The protein below binds the small molecule below.
Small molecule (SMILES): CC(=O)N[C@H]1[C@H](O[C@H]2[C@H](O)[C@@H](NC(C)=O)CO[C@@H]2CO)O[C@H](CO)[C@@H](O)[C@@H]1O

Binding-site contacts:
Ligand atom O7 contacts residue ASN19 of chain 55.Z at 4.5 Å.
Ligand atom C3 contacts residue ASN19 of chain 55.Z at 4.4 Å.
Ligand atom C2 contacts residue ASN19 of chain 55.Z at 3.4 Å.
Ligand atom O5 contacts residue ASN19 of chain 55.Z at 2.2 Å (h-bond).
Ligand atom C5 contacts residue ASN19 of chain 55.Z at 3.4 Å.
Ligand atom C1 contacts residue ASN19 of chain 55.Z at 1.9 Å.
Ligand atom O6 contacts residue ASN19 of chain 55.Z at 4.5 Å.
Ligand atom C6 contacts residue ASN19 of chain 55.Z at 4.1 Å.
Ligand atom N2 contacts residue ASN19 of chain 55.Z at 4.0 Å.

Sequence of chain 55.Z:
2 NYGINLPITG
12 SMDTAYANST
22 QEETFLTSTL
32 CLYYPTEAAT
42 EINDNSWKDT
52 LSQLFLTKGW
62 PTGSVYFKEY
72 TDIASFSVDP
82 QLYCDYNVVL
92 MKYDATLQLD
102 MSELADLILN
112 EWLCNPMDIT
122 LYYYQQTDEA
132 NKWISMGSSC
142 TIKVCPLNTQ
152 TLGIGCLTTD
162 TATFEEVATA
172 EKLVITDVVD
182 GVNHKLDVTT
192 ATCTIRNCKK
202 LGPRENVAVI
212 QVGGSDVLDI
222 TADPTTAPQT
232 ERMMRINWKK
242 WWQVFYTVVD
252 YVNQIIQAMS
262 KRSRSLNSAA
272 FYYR